Sequence of chain 1.D:
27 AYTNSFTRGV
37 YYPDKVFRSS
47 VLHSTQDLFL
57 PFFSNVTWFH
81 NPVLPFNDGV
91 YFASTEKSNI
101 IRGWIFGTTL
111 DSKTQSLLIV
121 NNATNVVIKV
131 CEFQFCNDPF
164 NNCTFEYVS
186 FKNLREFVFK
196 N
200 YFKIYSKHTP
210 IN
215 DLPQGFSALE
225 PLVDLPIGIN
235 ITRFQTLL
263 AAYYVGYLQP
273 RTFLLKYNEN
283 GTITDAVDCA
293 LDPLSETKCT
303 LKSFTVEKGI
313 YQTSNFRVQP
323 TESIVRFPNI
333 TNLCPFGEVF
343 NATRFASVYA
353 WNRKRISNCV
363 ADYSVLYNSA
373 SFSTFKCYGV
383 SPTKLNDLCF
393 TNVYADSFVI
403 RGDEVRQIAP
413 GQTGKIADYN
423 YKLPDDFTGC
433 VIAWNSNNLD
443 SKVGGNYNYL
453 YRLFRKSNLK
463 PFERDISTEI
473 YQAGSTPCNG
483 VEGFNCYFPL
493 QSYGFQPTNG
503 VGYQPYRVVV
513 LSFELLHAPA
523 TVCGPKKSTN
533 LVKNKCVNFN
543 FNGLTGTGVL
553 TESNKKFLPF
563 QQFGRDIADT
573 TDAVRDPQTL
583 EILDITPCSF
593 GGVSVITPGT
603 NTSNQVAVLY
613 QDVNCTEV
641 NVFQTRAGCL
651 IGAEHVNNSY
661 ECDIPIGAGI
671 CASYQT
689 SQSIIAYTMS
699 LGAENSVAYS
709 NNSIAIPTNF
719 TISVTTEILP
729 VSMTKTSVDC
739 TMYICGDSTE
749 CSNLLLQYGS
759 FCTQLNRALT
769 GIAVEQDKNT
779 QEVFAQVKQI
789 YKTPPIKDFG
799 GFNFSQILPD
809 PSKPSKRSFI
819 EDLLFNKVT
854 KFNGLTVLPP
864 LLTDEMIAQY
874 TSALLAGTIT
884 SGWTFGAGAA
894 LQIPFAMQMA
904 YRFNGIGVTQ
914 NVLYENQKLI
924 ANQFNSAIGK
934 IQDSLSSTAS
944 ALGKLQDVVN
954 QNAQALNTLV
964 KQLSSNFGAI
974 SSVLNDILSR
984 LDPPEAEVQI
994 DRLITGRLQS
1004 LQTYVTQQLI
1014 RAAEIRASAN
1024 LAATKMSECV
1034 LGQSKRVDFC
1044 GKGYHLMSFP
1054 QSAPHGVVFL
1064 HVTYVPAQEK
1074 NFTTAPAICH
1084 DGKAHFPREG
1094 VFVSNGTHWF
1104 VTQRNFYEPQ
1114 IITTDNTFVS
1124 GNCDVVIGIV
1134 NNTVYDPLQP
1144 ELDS

This small molecule binds to this protein.
Small molecule (SMILES): CC(=O)N[C@H]1[C@H](O[C@H]2[C@H](O)[C@@H](NC(C)=O)CO[C@@H]2CO)O[C@H](CO)[C@@H](O)[C@@H]1O

Binding-site contacts:
Ligand atom C4 contacts residue ASN801 of chain 1.D at 4.2 Å.
Ligand atom C1 contacts residue ASN801 of chain 1.D at 1.4 Å.
Ligand atom O5 contacts residue ASN801 of chain 1.D at 2.4 Å (h-bond).
Ligand atom C2 contacts residue SER803 of chain 1.D at 4.3 Å.
Ligand atom C3 contacts residue ASN801 of chain 1.D at 3.8 Å.
Ligand atom N2 contacts residue ASN801 of chain 1.D at 2.9 Å (h-bond).
Ligand atom C6 contacts residue GLN804 of chain 1.D at 3.4 Å.
Ligand atom O5 contacts residue GLN804 of chain 1.D at 4.0 Å.
Ligand atom C5 contacts residue GLN804 of chain 1.D at 3.6 Å.
Ligand atom C5 contacts residue ASN801 of chain 1.D at 3.7 Å.
Ligand atom C7 contacts residue ASN801 of chain 1.D at 3.2 Å.
Ligand atom C4 contacts residue SER803 of chain 1.D at 4.5 Å.
Ligand atom O6 contacts residue SER803 of chain 1.D at 4.4 Å.
Ligand atom C3 contacts residue SER803 of chain 1.D at 4.3 Å.
Ligand atom C5 contacts residue SER803 of chain 1.D at 3.5 Å.
Ligand atom O5 contacts residue SER803 of chain 1.D at 3.6 Å.
Ligand atom O6 contacts residue GLN804 of chain 1.D at 2.9 Å (h-bond).
Ligand atom C6 contacts residue SER803 of chain 1.D at 4.5 Å.
Ligand atom O7 contacts residue ASN801 of chain 1.D at 3.1 Å (h-bond).
Ligand atom C1 contacts residue SER803 of chain 1.D at 3.3 Å.
Ligand atom C8 contacts residue ASN801 of chain 1.D at 4.3 Å.
Ligand atom C8 contacts residue GLN804 of chain 1.D at 4.4 Å.
Ligand atom C2 contacts residue ASN801 of chain 1.D at 2.5 Å.